Sequence of chain 3.G:
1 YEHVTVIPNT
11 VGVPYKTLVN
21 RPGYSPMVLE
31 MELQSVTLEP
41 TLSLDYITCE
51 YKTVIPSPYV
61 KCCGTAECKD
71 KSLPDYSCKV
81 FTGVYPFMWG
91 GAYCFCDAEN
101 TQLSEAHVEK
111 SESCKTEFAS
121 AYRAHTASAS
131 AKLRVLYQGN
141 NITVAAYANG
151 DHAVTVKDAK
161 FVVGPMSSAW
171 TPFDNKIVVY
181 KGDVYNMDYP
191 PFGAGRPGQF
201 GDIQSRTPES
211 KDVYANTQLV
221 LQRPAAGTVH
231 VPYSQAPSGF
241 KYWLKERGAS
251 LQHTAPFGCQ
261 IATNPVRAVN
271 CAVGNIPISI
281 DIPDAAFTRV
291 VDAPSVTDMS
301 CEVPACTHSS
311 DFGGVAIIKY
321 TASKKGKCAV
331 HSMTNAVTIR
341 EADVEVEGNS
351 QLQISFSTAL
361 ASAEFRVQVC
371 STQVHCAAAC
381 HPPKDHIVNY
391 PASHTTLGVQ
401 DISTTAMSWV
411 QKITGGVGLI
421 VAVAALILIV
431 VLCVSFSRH

A small-molecule ligand and the protein it binds are described below.
Small molecule (SMILES): CC(=O)N[C@@H]1[C@@H](O)[C@H](O)[C@@H](CO)O[C@H]1O

Binding-site contacts:
Ligand atom O6 contacts residue LYS115 of chain 3.G at 4.2 Å.
Ligand atom O5 contacts residue THR116 of chain 3.G at 3.9 Å.
Ligand atom C1 contacts residue ASN259 of chain 3.H at 1.4 Å.
Ligand atom N2 contacts residue ASN259 of chain 3.H at 2.9 Å (h-bond).
Ligand atom O7 contacts residue ASN259 of chain 3.H at 2.9 Å (h-bond).
Ligand atom C7 contacts residue ASN259 of chain 3.H at 3.1 Å.
Ligand atom O7 contacts residue LYS181 of chain 3.G at 4.2 Å.
Ligand atom O6 contacts residue THR116 of chain 3.G at 3.3 Å.
Ligand atom C6 contacts residue THR116 of chain 3.G at 3.8 Å.
Ligand atom C5 contacts residue ASN259 of chain 3.H at 3.6 Å.
Ligand atom C5 contacts residue THR116 of chain 3.G at 4.5 Å.
Ligand atom C8 contacts residue ASN259 of chain 3.H at 4.4 Å.
Ligand atom C6 contacts residue LYS115 of chain 3.G at 4.1 Å.
Ligand atom C2 contacts residue ASN259 of chain 3.H at 2.4 Å.
Ligand atom C3 contacts residue ASN259 of chain 3.H at 3.8 Å.
Ligand atom C4 contacts residue ASN259 of chain 3.H at 4.2 Å.
Ligand atom O5 contacts residue ASN259 of chain 3.H at 2.3 Å (h-bond).

Sequence of chain 3.H:
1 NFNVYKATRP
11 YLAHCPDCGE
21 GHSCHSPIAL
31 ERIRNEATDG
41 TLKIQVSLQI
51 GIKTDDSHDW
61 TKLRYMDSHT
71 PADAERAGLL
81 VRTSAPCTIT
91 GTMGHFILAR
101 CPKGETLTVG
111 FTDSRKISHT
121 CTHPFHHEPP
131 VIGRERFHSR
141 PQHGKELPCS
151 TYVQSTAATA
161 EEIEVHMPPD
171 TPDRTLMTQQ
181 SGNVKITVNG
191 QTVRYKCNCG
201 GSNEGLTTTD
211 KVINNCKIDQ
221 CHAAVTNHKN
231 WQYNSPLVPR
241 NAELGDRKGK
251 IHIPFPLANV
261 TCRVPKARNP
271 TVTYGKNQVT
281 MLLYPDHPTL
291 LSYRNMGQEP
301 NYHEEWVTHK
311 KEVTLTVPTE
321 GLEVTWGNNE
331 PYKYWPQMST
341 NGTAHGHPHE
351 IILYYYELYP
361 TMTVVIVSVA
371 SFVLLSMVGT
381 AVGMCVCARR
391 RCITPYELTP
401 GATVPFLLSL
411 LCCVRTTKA